The small molecule below binds the protein below.
Small molecule (SMILES): CC(=O)N[C@@H]1[C@@H](O)[C@H](O)[C@@H](CO)O[C@H]1O

Binding-site contacts:
Ligand atom C7 contacts residue ASN266 of chain 1.A at 3.6 Å.
Ligand atom O7 contacts residue TYR275 of chain 1.A at 3.2 Å (h-bond).
Ligand atom N2 contacts residue ASN266 of chain 1.A at 3.0 Å (h-bond).
Ligand atom C7 contacts residue VAL273 of chain 1.A at 4.4 Å (hydrophobic).
Ligand atom C4 contacts residue ASN266 of chain 1.A at 4.0 Å.
Ligand atom O6 contacts residue HIS263 of chain 1.A at 4.0 Å.
Ligand atom O5 contacts residue ASN266 of chain 1.A at 2.5 Å (h-bond).
Ligand atom O7 contacts residue ASN266 of chain 1.A at 3.7 Å.
Ligand atom C6 contacts residue PRO264 of chain 1.A at 3.9 Å (hydrophobic).
Ligand atom C8 contacts residue VAL273 of chain 1.A at 4.0 Å (hydrophobic).
Ligand atom O6 contacts residue ASN266 of chain 1.A at 4.4 Å.
Ligand atom C5 contacts residue ASN266 of chain 1.A at 3.3 Å.
Ligand atom C1 contacts residue ASN266 of chain 1.A at 1.4 Å.
Ligand atom C8 contacts residue TYR275 of chain 1.A at 3.4 Å (hydrophobic).
Ligand atom C3 contacts residue ASN266 of chain 1.A at 3.7 Å.
Ligand atom O6 contacts residue PRO264 of chain 1.A at 4.2 Å.
Ligand atom C6 contacts residue ASN266 of chain 1.A at 3.1 Å.
Ligand atom C2 contacts residue ASN266 of chain 1.A at 2.4 Å.
Ligand atom C7 contacts residue TYR275 of chain 1.A at 3.7 Å (hydrophobic).

Sequence of chain 1.A:
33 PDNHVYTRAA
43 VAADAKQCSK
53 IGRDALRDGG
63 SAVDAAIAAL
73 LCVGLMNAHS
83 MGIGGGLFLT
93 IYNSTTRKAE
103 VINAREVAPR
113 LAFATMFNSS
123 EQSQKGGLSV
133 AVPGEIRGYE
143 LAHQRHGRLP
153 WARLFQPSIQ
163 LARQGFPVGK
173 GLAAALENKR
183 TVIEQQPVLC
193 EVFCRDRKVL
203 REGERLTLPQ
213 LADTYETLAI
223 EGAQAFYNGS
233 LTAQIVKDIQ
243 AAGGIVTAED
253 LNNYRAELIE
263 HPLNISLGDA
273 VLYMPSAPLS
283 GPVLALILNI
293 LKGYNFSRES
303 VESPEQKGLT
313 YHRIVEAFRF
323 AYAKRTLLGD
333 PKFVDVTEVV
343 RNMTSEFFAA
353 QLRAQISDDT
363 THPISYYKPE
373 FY